Sequence of chain 1.B:
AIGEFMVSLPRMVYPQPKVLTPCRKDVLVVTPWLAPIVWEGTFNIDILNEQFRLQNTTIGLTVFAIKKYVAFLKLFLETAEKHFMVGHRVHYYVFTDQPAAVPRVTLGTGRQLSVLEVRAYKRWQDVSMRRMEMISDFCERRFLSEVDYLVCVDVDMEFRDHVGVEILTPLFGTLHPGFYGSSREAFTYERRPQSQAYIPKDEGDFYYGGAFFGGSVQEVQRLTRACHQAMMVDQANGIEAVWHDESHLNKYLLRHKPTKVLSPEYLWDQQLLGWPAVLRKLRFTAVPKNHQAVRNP

Binding-site contacts:
Ligand atom O4A contacts residue HIS177 of chain 1.B at 2.8 Å (h-bond).
Ligand atom C5A contacts residue HIS177 of chain 1.B at 3.9 Å.
Ligand atom C2 contacts residue UDP1 of chain 1.I at 3.4 Å.
Ligand atom O4A contacts residue GLU247 of chain 1.B at 2.5 Å (salt-bridge).
Ligand atom C6A contacts residue TYR208 of chain 1.B at 3.6 Å (hydrophobic).
Ligand atom O4 contacts residue ASP270 of chain 1.B at 2.7 Å (salt-bridge).
Ligand atom C4A contacts residue TRP244 of chain 1.B at 3.6 Å (hydrophobic).
Ligand atom O3A contacts residue UDP1 of chain 1.I at 2.6 Å (h-bond).
Ligand atom C2B contacts residue LEU273 of chain 1.B at 3.6 Å (hydrophobic).
Ligand atom C6A contacts residue TRP244 of chain 1.B at 3.5 Å (hydrophobic).
Ligand atom C3 contacts residue HIS292 of chain 1.B at 4.0 Å.
Ligand atom C2 contacts residue HIS292 of chain 1.B at 3.8 Å.
Ligand atom O6 contacts residue THR189 of chain 1.B at 2.8 Å (h-bond).
Ligand atom O2 contacts residue UDP1 of chain 1.I at 2.7 Å (h-bond).
Ligand atom C4A contacts residue HIS177 of chain 1.B at 3.8 Å.
Ligand atom O2 contacts residue HIS292 of chain 1.B at 2.9 Å (h-bond).
Ligand atom C5A contacts residue TRP244 of chain 1.B at 3.7 Å (hydrophobic).
Ligand atom C1 contacts residue UDP1 of chain 1.I at 3.5 Å.
Ligand atom C6A contacts residue THR189 of chain 1.B at 3.3 Å.
Ligand atom C4A contacts residue GLU247 of chain 1.B at 3.3 Å.
Ligand atom C20 contacts residue PHE180 of chain 1.B at 3.8 Å (hydrophobic).
Ligand atom O1 contacts residue HIS177 of chain 1.B at 3.5 Å.
Ligand atom C2A contacts residue HIS177 of chain 1.B at 3.7 Å.
Ligand atom C3B contacts residue LEU273 of chain 1.B at 3.8 Å (hydrophobic).
Ligand atom C4 contacts residue ASP270 of chain 1.B at 3.3 Å.
Ligand atom O6 contacts residue PHE180 of chain 1.B at 3.4 Å.
Ligand atom C6A contacts residue GLU247 of chain 1.B at 3.4 Å.
Ligand atom C3A contacts residue UDP1 of chain 1.I at 3.9 Å.
Ligand atom C5A contacts residue GLU247 of chain 1.B at 3.9 Å.
Ligand atom C6 contacts residue ASP270 of chain 1.B at 3.9 Å.
Ligand atom O6 contacts residue TRP244 of chain 1.B at 3.4 Å (h-bond).
Ligand atom C4B contacts residue PHE180 of chain 1.B at 4.0 Å (hydrophobic).
Ligand atom O5A contacts residue HIS177 of chain 1.B at 3.2 Å (h-bond).
Ligand atom O3 contacts residue HIS292 of chain 1.B at 3.1 Å (h-bond).
Ligand atom C19 contacts residue PHE180 of chain 1.B at 3.9 Å (hydrophobic).
Ligand atom O3A contacts residue GOL1 of chain 1.K at 3.7 Å.
Ligand atom C19 contacts residue GLY179 of chain 1.B at 3.3 Å.
Ligand atom C1A contacts residue HIS177 of chain 1.B at 3.8 Å.
Ligand atom O5A contacts residue PHE180 of chain 1.B at 3.8 Å.
Ligand atom C3A contacts residue TRP244 of chain 1.B at 3.9 Å (hydrophobic).

The protein below binds the small molecule below.
Small molecule (SMILES): CCCCCCCCO[C@@H]1O[C@H](CO)[C@H](O)[C@H](O)[C@H]1O[C@@H]1O[C@@H](C)[C@@H](O)[C@@H](O)[C@@H]1O